Sequence of chain 1.B:
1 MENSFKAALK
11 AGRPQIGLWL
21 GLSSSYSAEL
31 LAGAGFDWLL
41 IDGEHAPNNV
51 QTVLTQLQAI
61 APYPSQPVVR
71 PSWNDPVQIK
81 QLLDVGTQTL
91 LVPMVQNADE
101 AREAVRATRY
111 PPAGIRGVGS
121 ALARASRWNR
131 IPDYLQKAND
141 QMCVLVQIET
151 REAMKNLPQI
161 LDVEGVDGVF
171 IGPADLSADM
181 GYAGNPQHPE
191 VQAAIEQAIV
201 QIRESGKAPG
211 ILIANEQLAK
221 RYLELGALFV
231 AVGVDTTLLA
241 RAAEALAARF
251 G

Sequence of chain 3.B:
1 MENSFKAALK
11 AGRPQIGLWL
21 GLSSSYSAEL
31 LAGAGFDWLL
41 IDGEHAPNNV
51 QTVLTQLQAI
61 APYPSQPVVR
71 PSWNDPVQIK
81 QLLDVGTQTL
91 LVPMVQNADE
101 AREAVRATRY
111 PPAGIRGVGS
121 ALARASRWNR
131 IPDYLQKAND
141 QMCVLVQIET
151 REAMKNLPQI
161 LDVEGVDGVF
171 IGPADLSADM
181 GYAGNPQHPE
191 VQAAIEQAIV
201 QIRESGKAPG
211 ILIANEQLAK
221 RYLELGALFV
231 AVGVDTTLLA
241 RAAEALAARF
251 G

Binding-site contacts:
Ligand atom C3 contacts residue PHE170 of chain 3.B at 3.4 Å (hydrophobic).
Ligand atom O contacts residue ALA174 of chain 3.B at 3.0 Å (h-bond).
Ligand atom C contacts residue ALA174 of chain 3.B at 3.9 Å (hydrophobic).
Ligand atom O3 contacts residue ARG70 of chain 3.B at 3.0 Å (salt-bridge).
Ligand atom C4 contacts residue PHE170 of chain 3.B at 3.5 Å (hydrophobic).
Ligand atom C3 contacts residue MG1 of chain 3.I at 4.3 Å.
Ligand atom C2 contacts residue ARG70 of chain 3.B at 4.1 Å.
Ligand atom OXT contacts residue GLY172 of chain 3.B at 3.5 Å.
Ligand atom C2 contacts residue GLN147 of chain 3.B at 4.1 Å.
Ligand atom C3 contacts residue LEU212 of chain 3.B at 3.9 Å (hydrophobic).
Ligand atom O contacts residue PRO173 of chain 3.B at 3.3 Å (h-bond).
Ligand atom C2 contacts residue CO1 of chain 3.H at 3.0 Å.
Ligand atom OXT contacts residue CO1 of chain 3.H at 2.6 Å.
Ligand atom C2 contacts residue MG1 of chain 3.I at 2.9 Å.
Ligand atom O3 contacts residue GLU149 of chain 3.B at 3.9 Å.
Ligand atom OXT contacts residue ASP175 of chain 3.B at 3.0 Å (salt-bridge).
Ligand atom O3 contacts residue MG1 of chain 3.I at 2.3 Å.
Ligand atom O contacts residue MG1 of chain 3.I at 4.2 Å.
Ligand atom C contacts residue PRO173 of chain 3.B at 3.9 Å (hydrophobic).
Ligand atom C4 contacts residue TRP19 of chain 3.B at 3.1 Å (hydrophobic).
Ligand atom C2 contacts residue GLU149 of chain 3.B at 4.3 Å.
Ligand atom C contacts residue GLY172 of chain 3.B at 3.3 Å.
Ligand atom OXT contacts residue ALA174 of chain 3.B at 3.8 Å.
Ligand atom O3 contacts residue CO1 of chain 3.H at 2.3 Å.
Ligand atom O contacts residue ASP175 of chain 3.B at 4.0 Å.
Ligand atom C2 contacts residue PHE170 of chain 3.B at 4.0 Å (hydrophobic).
Ligand atom C2 contacts residue GLY172 of chain 3.B at 3.6 Å.
Ligand atom C4 contacts residue LEU212 of chain 3.B at 3.3 Å (hydrophobic).
Ligand atom OXT contacts residue MG1 of chain 3.I at 2.4 Å.
Ligand atom C contacts residue GLU149 of chain 3.B at 4.3 Å.
Ligand atom C3 contacts residue GLY172 of chain 3.B at 3.9 Å.
Ligand atom OXT contacts residue PRO173 of chain 3.B at 4.2 Å.
Ligand atom C contacts residue CO1 of chain 3.H at 3.1 Å.
Ligand atom O3 contacts residue GLN147 of chain 3.B at 3.5 Å (h-bond).
Ligand atom C contacts residue MG1 of chain 3.I at 3.0 Å.
Ligand atom C contacts residue ASP175 of chain 3.B at 4.0 Å.
Ligand atom OXT contacts residue GLU149 of chain 3.B at 3.5 Å (salt-bridge).
Ligand atom C4 contacts residue ARG70 of chain 3.B at 3.9 Å.
Ligand atom O3 contacts residue ASP175 of chain 3.B at 4.3 Å.
Ligand atom O contacts residue GLY172 of chain 3.B at 3.3 Å.

The protein below binds the small molecule below.
Small molecule (SMILES): CCC(=O)C(=O)O